Sequence of chain 1.A:
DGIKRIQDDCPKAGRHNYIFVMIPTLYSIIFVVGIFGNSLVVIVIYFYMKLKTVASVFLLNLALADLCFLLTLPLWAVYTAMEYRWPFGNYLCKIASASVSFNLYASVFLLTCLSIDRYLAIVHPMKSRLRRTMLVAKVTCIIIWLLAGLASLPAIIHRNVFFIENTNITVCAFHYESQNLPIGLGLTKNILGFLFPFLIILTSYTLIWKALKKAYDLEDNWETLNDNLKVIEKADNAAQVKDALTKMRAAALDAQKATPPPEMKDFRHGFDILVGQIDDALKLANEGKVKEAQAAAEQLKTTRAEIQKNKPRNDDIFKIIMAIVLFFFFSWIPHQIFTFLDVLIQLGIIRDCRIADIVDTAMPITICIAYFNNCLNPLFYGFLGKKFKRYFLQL

This protein binds this small molecule.
Small molecule (SMILES): CC(=O)N[C@@H]1[C@@H](O)[C@H](O)[C@@H](CO)O[C@H]1O

Binding-site contacts:
Ligand atom O5 contacts residue ASN183 of chain 1.A at 2.4 Å (h-bond).
Ligand atom O7 contacts residue ASN183 of chain 1.A at 2.8 Å (h-bond).
Ligand atom C8 contacts residue ASN181 of chain 1.A at 3.6 Å.
Ligand atom C1 contacts residue GLU180 of chain 1.A at 4.3 Å.
Ligand atom C5 contacts residue ASN183 of chain 1.A at 3.6 Å.
Ligand atom C8 contacts residue ASN183 of chain 1.A at 4.3 Å.
Ligand atom O7 contacts residue THR182 of chain 1.A at 4.5 Å.
Ligand atom C3 contacts residue ASN183 of chain 1.A at 3.8 Å.
Ligand atom C1 contacts residue ASN183 of chain 1.A at 1.4 Å.
Ligand atom N2 contacts residue ASN183 of chain 1.A at 2.9 Å (h-bond).
Ligand atom C7 contacts residue ASN183 of chain 1.A at 3.1 Å.
Ligand atom C4 contacts residue ASN183 of chain 1.A at 4.2 Å.
Ligand atom O6 contacts residue ASN183 of chain 1.A at 4.0 Å.
Ligand atom C2 contacts residue ASN183 of chain 1.A at 2.5 Å.